Binding-site contacts:
Ligand atom C5 contacts residue VAL128 of chain 1.A at 3.6 Å (hydrophobic).
Ligand atom C7 contacts residue ILE20 of chain 1.A at 3.7 Å (hydrophobic).
Ligand atom C3 contacts residue LEU140 of chain 1.A at 3.7 Å (hydrophobic).
Ligand atom C4 contacts residue LEU140 of chain 1.A at 4.1 Å (hydrophobic).
Ligand atom C9 contacts residue ASN21 of chain 1.A at 3.8 Å.
Ligand atom C7 contacts residue THR17 of chain 1.A at 4.4 Å.
Ligand atom N contacts residue GLU142 of chain 1.A at 4.3 Å.
Ligand atom C6 contacts residue ILE20 of chain 1.A at 4.0 Å (hydrophobic).
Ligand atom C4 contacts residue ALA24 of chain 1.A at 4.5 Å (hydrophobic).
Ligand atom C9 contacts residue ALA24 of chain 1.A at 4.3 Å (hydrophobic).
Ligand atom C4 contacts residue VAL128 of chain 1.A at 3.8 Å (hydrophobic).
Ligand atom C5 contacts residue GLU142 of chain 1.A at 3.7 Å.
Ligand atom C4 contacts residue GLU142 of chain 1.A at 4.1 Å.
Ligand atom C8 contacts residue ILE20 of chain 1.A at 4.1 Å (hydrophobic).
Ligand atom C4 contacts residue THR141 of chain 1.A at 4.4 Å.
Ligand atom C8 contacts residue ASN21 of chain 1.A at 3.5 Å.
Ligand atom C5 contacts residue LEU140 of chain 1.A at 3.5 Å (hydrophobic).
Ligand atom C8 contacts residue THR17 of chain 1.A at 4.2 Å.
Ligand atom C6 contacts residue VAL128 of chain 1.A at 4.0 Å (hydrophobic).
Ligand atom C6 contacts residue THR141 of chain 1.A at 3.8 Å.
Ligand atom N contacts residue THR141 of chain 1.A at 3.9 Å.
Ligand atom F contacts residue ASN21 of chain 1.A at 4.4 Å.
Ligand atom C5 contacts residue THR141 of chain 1.A at 3.7 Å.
Ligand atom C8 contacts residue GLU142 of chain 1.A at 3.8 Å.
Ligand atom C7 contacts residue ASN21 of chain 1.A at 4.4 Å.
Ligand atom C3 contacts residue VAL128 of chain 1.A at 4.0 Å (hydrophobic).
Ligand atom C9 contacts residue GLU142 of chain 1.A at 4.4 Å.
Ligand atom F contacts residue LEU145 of chain 1.A at 3.3 Å.
Ligand atom F contacts residue THR17 of chain 1.A at 3.6 Å.
Ligand atom C6 contacts residue GLU142 of chain 1.A at 3.5 Å.
Ligand atom C2 contacts residue LEU140 of chain 1.A at 4.4 Å (hydrophobic).
Ligand atom F contacts residue GLU142 of chain 1.A at 4.0 Å.
Ligand atom C3 contacts residue ALA24 of chain 1.A at 4.3 Å (hydrophobic).
Ligand atom C7 contacts residue LEU145 of chain 1.A at 3.9 Å (hydrophobic).
Ligand atom C6 contacts residue LEU145 of chain 1.A at 3.7 Å (hydrophobic).
Ligand atom C7 contacts residue GLU142 of chain 1.A at 3.7 Å.
Ligand atom O1 contacts residue ALA24 of chain 1.A at 4.4 Å.
Ligand atom N contacts residue LEU140 of chain 1.A at 3.9 Å.
Ligand atom F contacts residue ILE20 of chain 1.A at 3.9 Å.

The protein below binds the small molecule below.
Small molecule (SMILES): COC(=O)[C@@H](N)Cc1ccc(F)cc1

Sequence of chain 1.A:
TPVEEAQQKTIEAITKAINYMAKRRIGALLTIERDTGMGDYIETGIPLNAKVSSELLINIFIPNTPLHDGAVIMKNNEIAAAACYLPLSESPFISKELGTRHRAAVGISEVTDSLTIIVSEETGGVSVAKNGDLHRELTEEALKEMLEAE